A small-molecule ligand and the protein it binds are described below.
Small molecule (SMILES): CC(=O)N[C@H]1[C@H](O[C@H]2[C@H](O)[C@@H](NC(C)=O)CO[C@@H]2CO)O[C@H](CO)[C@@H](O)[C@@H]1O

Binding-site contacts:
Ligand atom N2 contacts residue ASN12 of chain 46.H at 3.8 Å.
Ligand atom C2 contacts residue ASN12 of chain 46.H at 3.2 Å.
Ligand atom C5 contacts residue ASN12 of chain 46.H at 4.1 Å.
Ligand atom C1 contacts residue ASN12 of chain 46.H at 2.2 Å.
Ligand atom O7 contacts residue ASN12 of chain 46.H at 3.7 Å.
Ligand atom C7 contacts residue ASN12 of chain 46.H at 3.9 Å.
Ligand atom O5 contacts residue ASN12 of chain 46.H at 2.7 Å (h-bond).

Sequence of chain 46.H:
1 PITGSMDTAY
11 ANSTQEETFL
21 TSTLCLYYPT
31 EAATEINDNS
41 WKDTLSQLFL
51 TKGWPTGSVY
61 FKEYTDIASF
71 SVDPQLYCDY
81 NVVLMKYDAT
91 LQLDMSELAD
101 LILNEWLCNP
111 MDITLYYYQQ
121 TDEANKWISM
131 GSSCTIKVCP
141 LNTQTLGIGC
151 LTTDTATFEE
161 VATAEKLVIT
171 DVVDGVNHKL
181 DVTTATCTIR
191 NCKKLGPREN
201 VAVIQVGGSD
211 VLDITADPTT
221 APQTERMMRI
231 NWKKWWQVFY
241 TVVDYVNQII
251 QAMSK